Binding-site contacts:
Ligand atom O20 contacts residue LYS231 of chain 1.B at 3.1 Å.
Ligand atom C9 contacts residue RNN1 of chain 2.G at 0.4 Å.
Ligand atom C4 contacts residue SER121 of chain 1.B at 3.6 Å.
Ligand atom N18 contacts residue RNN1 of chain 2.G at 0.3 Å (h-bond).
Ligand atom O21 contacts residue PRO118 of chain 1.B at 3.5 Å.
Ligand atom C13 contacts residue RNN1 of chain 2.G at 0.2 Å.
Ligand atom C3 contacts residue RNN1 of chain 2.G at 0.1 Å.
Ligand atom S23 contacts residue RNN1 of chain 2.G at 0.3 Å (h-bond).
Ligand atom C14 contacts residue RNN1 of chain 2.G at 0.2 Å.
Ligand atom O22 contacts residue LYS231 of chain 2.B at 3.0 Å.
Ligand atom C6 contacts residue RNN1 of chain 2.G at 0.1 Å.
Ligand atom C12 contacts residue RNN1 of chain 2.G at 0.2 Å.
Ligand atom O21 contacts residue LYS117 of chain 1.B at 3.4 Å.
Ligand atom C7 contacts residue PRO118 of chain 2.B at 3.5 Å (hydrophobic).
Ligand atom C15 contacts residue RNN1 of chain 2.G at 0.3 Å.
Ligand atom C1 contacts residue RNN1 of chain 2.G at 0.1 Å.
Ligand atom O20 contacts residue GLY232 of chain 1.B at 2.8 Å (h-bond).
Ligand atom C2 contacts residue RNN1 of chain 2.G at 0.1 Å.
Ligand atom O21 contacts residue RNN1 of chain 2.G at 0.4 Å (h-bond).
Ligand atom C2 contacts residue LYS231 of chain 2.B at 3.5 Å.
Ligand atom C3 contacts residue LYS231 of chain 1.B at 3.5 Å.
Ligand atom O19 contacts residue LYS117 of chain 2.B at 3.4 Å.
Ligand atom C7 contacts residue RNN1 of chain 2.G at 0.4 Å.
Ligand atom C4 contacts residue RNN1 of chain 2.G at 0.1 Å.
Ligand atom S24 contacts residue RNN1 of chain 2.G at 0.3 Å (h-bond).
Ligand atom C5 contacts residue RNN1 of chain 2.G at 0.1 Å.
Ligand atom C11 contacts residue RNN1 of chain 2.G at 0.2 Å.
Ligand atom C16 contacts residue RNN1 of chain 2.G at 0.3 Å.
Ligand atom C1 contacts residue PRO118 of chain 2.B at 3.6 Å (hydrophobic).
Ligand atom O22 contacts residue RNN1 of chain 2.G at 0.5 Å (h-bond).
Ligand atom N18 contacts residue PRO118 of chain 1.B at 2.8 Å (h-bond).
Ligand atom N17 contacts residue PRO118 of chain 2.B at 3.0 Å (h-bond).
Ligand atom C10 contacts residue RNN1 of chain 2.G at 0.5 Å.
Ligand atom O22 contacts residue GLY232 of chain 2.B at 2.9 Å (h-bond).
Ligand atom O19 contacts residue RNN1 of chain 2.G at 0.4 Å (h-bond).
Ligand atom O20 contacts residue RNN1 of chain 2.G at 0.5 Å (h-bond).
Ligand atom C8 contacts residue RNN1 of chain 2.G at 0.5 Å.
Ligand atom C4 contacts residue PRO118 of chain 1.B at 3.5 Å (hydrophobic).
Ligand atom C14 contacts residue PRO118 of chain 1.B at 3.5 Å (hydrophobic).
Ligand atom N17 contacts residue RNN1 of chain 2.G at 0.3 Å (h-bond).

Sequence of chain 1.B:
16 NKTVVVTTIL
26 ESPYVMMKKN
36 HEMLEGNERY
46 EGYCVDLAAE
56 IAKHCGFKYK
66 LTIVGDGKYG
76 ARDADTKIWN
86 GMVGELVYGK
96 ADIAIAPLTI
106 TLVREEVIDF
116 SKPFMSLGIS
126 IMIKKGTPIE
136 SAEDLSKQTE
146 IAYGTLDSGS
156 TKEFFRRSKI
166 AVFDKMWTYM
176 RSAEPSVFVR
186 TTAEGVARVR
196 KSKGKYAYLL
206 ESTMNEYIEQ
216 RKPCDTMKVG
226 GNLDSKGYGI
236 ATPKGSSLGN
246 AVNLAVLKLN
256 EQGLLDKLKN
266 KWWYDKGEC

A small-molecule ligand and the protein it binds are described below.
Small molecule (SMILES): CC(C)S(=O)(=O)NCCc1ccc(CCNS(=O)(=O)C(C)C)cc1

Sequence of chain 2.B:
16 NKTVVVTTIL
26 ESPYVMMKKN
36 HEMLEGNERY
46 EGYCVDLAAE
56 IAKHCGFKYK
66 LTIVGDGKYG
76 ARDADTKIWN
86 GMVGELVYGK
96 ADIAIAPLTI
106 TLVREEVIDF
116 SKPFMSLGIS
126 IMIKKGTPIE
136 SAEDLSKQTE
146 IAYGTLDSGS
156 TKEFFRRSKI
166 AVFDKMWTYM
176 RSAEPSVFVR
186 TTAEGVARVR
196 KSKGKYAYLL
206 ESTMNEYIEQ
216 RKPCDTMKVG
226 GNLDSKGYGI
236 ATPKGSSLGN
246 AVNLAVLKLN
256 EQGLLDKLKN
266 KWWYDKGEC